A small-molecule ligand and the protein it binds are described below.
Small molecule (SMILES): Cn1cc(-c2ccccc2)nc1COc1nc(N2CCOCC2)c2cnn(C)c2n1

Sequence of chain 1.A:
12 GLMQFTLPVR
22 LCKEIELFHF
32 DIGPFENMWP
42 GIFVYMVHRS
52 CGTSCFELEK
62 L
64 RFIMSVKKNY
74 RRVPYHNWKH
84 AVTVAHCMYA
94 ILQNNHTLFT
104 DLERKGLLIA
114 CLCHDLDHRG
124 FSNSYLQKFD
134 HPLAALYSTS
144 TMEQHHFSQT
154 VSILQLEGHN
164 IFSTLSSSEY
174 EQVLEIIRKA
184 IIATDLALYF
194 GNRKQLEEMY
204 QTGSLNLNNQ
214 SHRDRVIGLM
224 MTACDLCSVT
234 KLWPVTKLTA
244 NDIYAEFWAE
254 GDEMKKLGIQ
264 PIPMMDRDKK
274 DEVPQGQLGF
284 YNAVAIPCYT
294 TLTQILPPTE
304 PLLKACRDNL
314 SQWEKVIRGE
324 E

Binding-site contacts:
Ligand atom C10 contacts residue VAL232 of chain 1.A at 3.7 Å (hydrophobic).
Ligand atom N23 contacts residue MET267 of chain 1.A at 3.6 Å.
Ligand atom C19 contacts residue TYR247 of chain 1.A at 3.5 Å (hydrophobic).
Ligand atom C27 contacts residue MET267 of chain 1.A at 3.7 Å (hydrophobic).
Ligand atom N20 contacts residue GLY279 of chain 1.A at 3.6 Å.
Ligand atom C1 contacts residue PHE283 of chain 1.A at 3.6 Å (hydrophobic).
Ligand atom C21 contacts residue GLY279 of chain 1.A at 3.7 Å.
Ligand atom C18 contacts residue PHE283 of chain 1.A at 3.7 Å (hydrophobic).
Ligand atom C6 contacts residue PHE283 of chain 1.A at 3.5 Å (hydrophobic).
Ligand atom N8 contacts residue ILE246 of chain 1.A at 3.6 Å.
Ligand atom C18 contacts residue TYR247 of chain 1.A at 3.4 Å (hydrophobic).
Ligand atom C25 contacts residue MET267 of chain 1.A at 3.6 Å (hydrophobic).
Ligand atom C22 contacts residue MET267 of chain 1.A at 3.5 Å (hydrophobic).
Ligand atom C18 contacts residue GLN280 of chain 1.A at 3.1 Å.
Ligand atom N23 contacts residue TYR247 of chain 1.A at 2.7 Å (h-bond).
Ligand atom C29 contacts residue VAL276 of chain 1.A at 3.7 Å (hydrophobic).
Ligand atom O17 contacts residue PHE283 of chain 1.A at 3.6 Å.
Ligand atom C30 contacts residue MET267 of chain 1.A at 3.6 Å (hydrophobic).
Ligand atom N4 contacts residue PHE283 of chain 1.A at 3.7 Å.
Ligand atom N2 contacts residue PHE250 of chain 1.A at 3.6 Å.
Ligand atom C30 contacts residue TYR247 of chain 1.A at 3.6 Å (hydrophobic).
Ligand atom C29 contacts residue MET267 of chain 1.A at 3.7 Å (hydrophobic).
Ligand atom N23 contacts residue GLY279 of chain 1.A at 3.6 Å.
Ligand atom N7 contacts residue PHE283 of chain 1.A at 3.6 Å.
Ligand atom C3 contacts residue PHE283 of chain 1.A at 3.5 Å (hydrophobic).
Ligand atom C29 contacts residue GLU275 of chain 1.A at 3.5 Å.
Ligand atom N4 contacts residue GLN280 of chain 1.A at 3.4 Å (h-bond).
Ligand atom C28 contacts residue GLU275 of chain 1.A at 3.4 Å.
Ligand atom C22 contacts residue GLY279 of chain 1.A at 3.4 Å.
Ligand atom C21 contacts residue MET267 of chain 1.A at 3.3 Å (hydrophobic).
Ligand atom N2 contacts residue PHE283 of chain 1.A at 3.4 Å.
Ligand atom C25 contacts residue GLY279 of chain 1.A at 3.4 Å.
Ligand atom C27 contacts residue PRO266 of chain 1.A at 3.7 Å (hydrophobic).
Ligand atom C24 contacts residue PHE283 of chain 1.A at 3.7 Å (hydrophobic).
Ligand atom N20 contacts residue MET267 of chain 1.A at 3.5 Å.
Ligand atom C24 contacts residue MET267 of chain 1.A at 3.7 Å (hydrophobic).
Ligand atom C10 contacts residue GLN280 of chain 1.A at 3.4 Å.
Ligand atom N7 contacts residue ILE246 of chain 1.A at 3.7 Å.
Ligand atom C19 contacts residue GLY279 of chain 1.A at 3.6 Å.
Ligand atom C5 contacts residue PHE283 of chain 1.A at 3.4 Å (hydrophobic).